Sequence of chain 2.A:
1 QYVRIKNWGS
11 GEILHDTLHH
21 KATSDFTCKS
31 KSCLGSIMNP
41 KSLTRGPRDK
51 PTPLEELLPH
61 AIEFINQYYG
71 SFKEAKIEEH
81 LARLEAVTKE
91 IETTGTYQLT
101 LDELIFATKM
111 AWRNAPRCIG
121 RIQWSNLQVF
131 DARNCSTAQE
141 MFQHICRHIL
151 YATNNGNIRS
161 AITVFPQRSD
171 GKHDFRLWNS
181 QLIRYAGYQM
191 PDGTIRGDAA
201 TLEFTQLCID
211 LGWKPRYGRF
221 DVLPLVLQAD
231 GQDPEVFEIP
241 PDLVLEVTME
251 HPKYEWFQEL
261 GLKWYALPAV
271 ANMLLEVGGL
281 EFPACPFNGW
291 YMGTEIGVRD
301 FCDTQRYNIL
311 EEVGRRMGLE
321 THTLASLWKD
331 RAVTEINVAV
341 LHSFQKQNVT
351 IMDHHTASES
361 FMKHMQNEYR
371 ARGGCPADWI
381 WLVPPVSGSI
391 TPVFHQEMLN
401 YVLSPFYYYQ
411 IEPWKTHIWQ

Binding-site contacts:
Ligand atom OH1 contacts residue TRP290 of chain 2.A at 3.5 Å (h-bond).
Ligand atom CD contacts residue GLU295 of chain 2.A at 3.8 Å.
Ligand atom O contacts residue TYR291 of chain 2.A at 3.1 Å.
Ligand atom C contacts residue TYR291 of chain 2.A at 3.3 Å (hydrophobic).
Ligand atom NH2 contacts residue GLU295 of chain 2.A at 3.0 Å (salt-bridge).
Ligand atom CA contacts residue GLN181 of chain 2.A at 3.8 Å.
Ligand atom CG contacts residue HEM1 of chain 2.C at 3.6 Å.
Ligand atom CZ contacts residue GLU295 of chain 2.A at 3.7 Å.
Ligand atom CZ contacts residue PRO268 of chain 2.A at 3.6 Å (hydrophobic).
Ligand atom CD contacts residue PRO268 of chain 2.A at 4.1 Å (hydrophobic).
Ligand atom CG contacts residue GLU295 of chain 2.A at 3.5 Å.
Ligand atom CB contacts residue GLU295 of chain 2.A at 3.3 Å.
Ligand atom CD contacts residue VAL270 of chain 2.A at 4.0 Å (hydrophobic).
Ligand atom NH2 contacts residue TYR291 of chain 2.A at 4.0 Å.
Ligand atom C contacts residue ASP300 of chain 2.A at 3.7 Å.
Ligand atom NH2 contacts residue PRO268 of chain 2.A at 3.9 Å.
Ligand atom NH2 contacts residue HEM1 of chain 2.C at 3.2 Å.
Ligand atom N contacts residue HEM1 of chain 2.C at 2.8 Å (h-bond).
Ligand atom OXT contacts residue GLN181 of chain 2.A at 3.0 Å (h-bond).
Ligand atom OXT contacts residue TYR265 of chain 2.A at 3.6 Å.
Ligand atom N contacts residue GLU295 of chain 2.A at 2.8 Å (salt-bridge).
Ligand atom CZ contacts residue HEM1 of chain 2.C at 3.7 Å.
Ligand atom NH2 contacts residue TRP290 of chain 2.A at 2.7 Å (h-bond).
Ligand atom OH1 contacts residue HEM1 of chain 2.C at 3.1 Å (h-bond).
Ligand atom C contacts residue GLU295 of chain 2.A at 4.1 Å.
Ligand atom CA contacts residue HEM1 of chain 2.C at 3.8 Å.
Ligand atom NE contacts residue PRO268 of chain 2.A at 3.6 Å.
Ligand atom OXT contacts residue ASP300 of chain 2.A at 3.8 Å.
Ligand atom NH1 contacts residue TRP290 of chain 2.A at 4.1 Å.
Ligand atom C contacts residue GLN181 of chain 2.A at 3.7 Å.
Ligand atom O contacts residue GLU295 of chain 2.A at 3.3 Å.
Ligand atom OXT contacts residue TYR291 of chain 2.A at 2.7 Å (h-bond).
Ligand atom O contacts residue ASP300 of chain 2.A at 2.8 Å (salt-bridge).
Ligand atom NH1 contacts residue HEM1 of chain 2.C at 3.7 Å.
Ligand atom NH1 contacts residue PRO268 of chain 2.A at 3.9 Å.
Ligand atom NE contacts residue GLU295 of chain 2.A at 2.9 Å (salt-bridge).
Ligand atom OH1 contacts residue GLY289 of chain 2.A at 3.2 Å (h-bond).
Ligand atom CZ contacts residue TRP290 of chain 2.A at 3.7 Å (hydrophobic).
Ligand atom OH1 contacts residue PRO268 of chain 2.A at 4.0 Å.
Ligand atom CA contacts residue GLU295 of chain 2.A at 3.5 Å.

This protein binds this small molecule.
Small molecule (SMILES): N=C(NO)NCCC[C@H](N)C(=O)O